Sequence of chain 1.A:
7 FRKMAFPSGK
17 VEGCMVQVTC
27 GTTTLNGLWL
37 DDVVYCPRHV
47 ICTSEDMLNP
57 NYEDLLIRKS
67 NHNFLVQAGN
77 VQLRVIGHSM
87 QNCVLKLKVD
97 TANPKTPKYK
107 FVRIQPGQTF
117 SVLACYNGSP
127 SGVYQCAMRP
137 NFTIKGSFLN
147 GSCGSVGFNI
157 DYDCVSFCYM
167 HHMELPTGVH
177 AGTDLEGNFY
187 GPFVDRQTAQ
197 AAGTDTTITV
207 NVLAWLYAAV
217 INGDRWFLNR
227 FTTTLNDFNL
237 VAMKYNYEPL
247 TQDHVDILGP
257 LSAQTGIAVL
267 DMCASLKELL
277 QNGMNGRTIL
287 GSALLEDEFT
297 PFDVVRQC

A protein and the small-molecule ligand that binds it are described below.
Small molecule (SMILES): CC(C)C[C@H](NC(=O)OC1CC2(CCN(S(C)(=O)=O)CC2)C1)C(=O)N[C@@H](C[C@@H]1CCNC1=O)[C@H](O)S(=O)(=O)O

Binding-site contacts:
Ligand atom N15 contacts residue FVE1 of chain 1.D at 0.1 Å (h-bond).
Ligand atom C11 contacts residue FVE1 of chain 1.D at 0.1 Å.
Ligand atom O18 contacts residue FVE1 of chain 1.D at 0.1 Å (h-bond).
Ligand atom S29 contacts residue FVE1 of chain 1.D at 0.2 Å (h-bond).
Ligand atom C14 contacts residue FVE1 of chain 1.D at 0.1 Å.
Ligand atom C07 contacts residue FVE1 of chain 1.D at 0.2 Å.
Ligand atom N28 contacts residue FVE1 of chain 1.D at 0.2 Å (h-bond).
Ligand atom O21 contacts residue FVE1 of chain 1.D at 1.2 Å (h-bond).
Ligand atom O20 contacts residue FVE1 of chain 1.D at 1.4 Å.
Ligand atom C35 contacts residue FVE1 of chain 1.D at 0.2 Å.
Ligand atom C24 contacts residue FVE1 of chain 1.D at 0.2 Å.
Ligand atom N03 contacts residue FVE1 of chain 1.D at 0.3 Å (h-bond).
Ligand atom C11 contacts residue CYS149 of chain 1.A at 2.7 Å (hydrophobic).
Ligand atom C08 contacts residue FVE1 of chain 1.D at 0.2 Å.
Ligand atom O01 contacts residue FVE1 of chain 1.D at 0.5 Å (h-bond).
Ligand atom C09 contacts residue FVE1 of chain 1.D at 0.5 Å.
Ligand atom O32 contacts residue FVE1 of chain 1.D at 0.1 Å (h-bond).
Ligand atom C05 contacts residue FVE1 of chain 1.D at 0.3 Å.
Ligand atom C19 contacts residue FVE1 of chain 1.D at 0.1 Å.
Ligand atom C16 contacts residue FVE1 of chain 1.D at 0.1 Å.
Ligand atom C06 contacts residue FVE1 of chain 1.D at 0.2 Å.
Ligand atom C33 contacts residue FVE1 of chain 1.D at 0.2 Å.
Ligand atom C12 contacts residue FVE1 of chain 1.D at 0.1 Å.
Ligand atom C04 contacts residue FVE1 of chain 1.D at 0.3 Å.
Ligand atom C26 contacts residue FVE1 of chain 1.D at 0.1 Å.
Ligand atom C02 contacts residue FVE1 of chain 1.D at 0.3 Å.
Ligand atom C19 contacts residue CYS149 of chain 1.A at 1.8 Å (hydrophobic).
Ligand atom C23 contacts residue FVE1 of chain 1.D at 0.2 Å.
Ligand atom O30 contacts residue FVE1 of chain 1.D at 0.2 Å (h-bond).
Ligand atom O22 contacts residue GLN193 of chain 1.A at 2.9 Å (h-bond).
Ligand atom N10 contacts residue FVE1 of chain 1.D at 0.1 Å (h-bond).
Ligand atom C17 contacts residue FVE1 of chain 1.D at 0.1 Å.
Ligand atom C13 contacts residue FVE1 of chain 1.D at 0.1 Å.
Ligand atom C25 contacts residue FVE1 of chain 1.D at 0.2 Å.
Ligand atom O18 contacts residue HIS167 of chain 1.A at 2.7 Å (h-bond).
Ligand atom C34 contacts residue FVE1 of chain 1.D at 0.2 Å.
Ligand atom O20 contacts residue CYS149 of chain 1.A at 2.6 Å (h-bond).
Ligand atom C31 contacts residue FVE1 of chain 1.D at 0.2 Å.
Ligand atom C27 contacts residue FVE1 of chain 1.D at 0.1 Å.
Ligand atom O22 contacts residue FVE1 of chain 1.D at 0.2 Å (h-bond).